The small molecule below binds the protein below.
Small molecule (SMILES): Nc1nc2c(ncn2[C@@H]2O[C@H](CO[P](=O)(O)O[P](=O)(O)NP(=O)(O)O)[C@@H](O)[C@H]2O)c(=O)[nH]1

Binding-site contacts:
Ligand atom PB contacts residue LYS16 of chain 1.A at 3.6 Å.
Ligand atom N3B contacts residue GLY13 of chain 1.A at 3.2 Å (h-bond).
Ligand atom O3A contacts residue GLY15 of chain 1.A at 3.1 Å (h-bond).
Ligand atom O2G contacts residue THR35 of chain 1.A at 2.9 Å (h-bond).
Ligand atom C6 contacts residue LYS117 of chain 1.A at 3.5 Å.
Ligand atom O1B contacts residue VAL14 of chain 1.A at 3.2 Å (h-bond).
Ligand atom O4' contacts residue LYS117 of chain 1.A at 3.2 Å (salt-bridge).
Ligand atom N1 contacts residue ASP119 of chain 1.A at 2.8 Å (salt-bridge).
Ligand atom O2B contacts residue MG1 of chain 1.D at 2.2 Å.
Ligand atom O1A contacts residue ALA18 of chain 1.A at 2.8 Å (h-bond).
Ligand atom PG contacts residue MG1 of chain 1.D at 3.2 Å.
Ligand atom O6 contacts residue LYS147 of chain 1.A at 3.5 Å (salt-bridge).
Ligand atom O3G contacts residue GLY60 of chain 1.A at 2.9 Å (h-bond).
Ligand atom N7 contacts residue ASN116 of chain 1.A at 3.2 Å (h-bond).
Ligand atom O3G contacts residue GLY12 of chain 1.A at 3.4 Å.
Ligand atom O2' contacts residue PHE28 of chain 1.A at 3.3 Å.
Ligand atom O1B contacts residue LYS16 of chain 1.A at 2.9 Å (salt-bridge).
Ligand atom O6 contacts residue SER145 of chain 1.A at 3.4 Å.
Ligand atom PB contacts residue MG1 of chain 1.D at 3.3 Å.
Ligand atom C2' contacts residue VAL29 of chain 1.A at 3.5 Å (hydrophobic).
Ligand atom O1B contacts residue GLY13 of chain 1.A at 3.5 Å (h-bond).
Ligand atom O3G contacts residue LYS16 of chain 1.A at 2.5 Å (salt-bridge).
Ligand atom O3' contacts residue ASP30 of chain 1.A at 2.8 Å (salt-bridge).
Ligand atom O1A contacts residue SER17 of chain 1.A at 3.4 Å (h-bond).
Ligand atom O6 contacts residue ASN116 of chain 1.A at 3.3 Å (h-bond).
Ligand atom O2' contacts residue VAL29 of chain 1.A at 2.7 Å (h-bond).
Ligand atom O1B contacts residue GLY15 of chain 1.A at 3.1 Å (h-bond).
Ligand atom O3A contacts residue GLY13 of chain 1.A at 3.6 Å.
Ligand atom O1G contacts residue PRO34 of chain 1.A at 3.5 Å.
Ligand atom O2G contacts residue MG1 of chain 1.D at 2.1 Å.
Ligand atom C5 contacts residue LYS117 of chain 1.A at 3.6 Å.
Ligand atom O6 contacts residue LYS117 of chain 1.A at 3.4 Å.
Ligand atom O1A contacts residue GLY15 of chain 1.A at 3.2 Å.
Ligand atom O6 contacts residue ALA146 of chain 1.A at 2.9 Å (h-bond).
Ligand atom O6 contacts residue ASP119 of chain 1.A at 3.5 Å (salt-bridge).
Ligand atom O2B contacts residue SER17 of chain 1.A at 2.9 Å (h-bond).
Ligand atom O2' contacts residue ASP30 of chain 1.A at 3.1 Å (salt-bridge).
Ligand atom O2B contacts residue LYS16 of chain 1.A at 3.4 Å (salt-bridge).
Ligand atom N3B contacts residue MG1 of chain 1.D at 3.4 Å.
Ligand atom N2 contacts residue ASP119 of chain 1.A at 2.8 Å (salt-bridge).

Sequence of chain 1.A:
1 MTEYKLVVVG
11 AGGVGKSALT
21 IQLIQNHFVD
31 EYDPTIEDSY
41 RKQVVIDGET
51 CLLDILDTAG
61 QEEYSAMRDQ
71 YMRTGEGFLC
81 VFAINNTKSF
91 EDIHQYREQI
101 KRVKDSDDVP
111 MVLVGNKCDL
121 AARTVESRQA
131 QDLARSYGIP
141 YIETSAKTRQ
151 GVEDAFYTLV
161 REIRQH